Sequence of chain 1.A:
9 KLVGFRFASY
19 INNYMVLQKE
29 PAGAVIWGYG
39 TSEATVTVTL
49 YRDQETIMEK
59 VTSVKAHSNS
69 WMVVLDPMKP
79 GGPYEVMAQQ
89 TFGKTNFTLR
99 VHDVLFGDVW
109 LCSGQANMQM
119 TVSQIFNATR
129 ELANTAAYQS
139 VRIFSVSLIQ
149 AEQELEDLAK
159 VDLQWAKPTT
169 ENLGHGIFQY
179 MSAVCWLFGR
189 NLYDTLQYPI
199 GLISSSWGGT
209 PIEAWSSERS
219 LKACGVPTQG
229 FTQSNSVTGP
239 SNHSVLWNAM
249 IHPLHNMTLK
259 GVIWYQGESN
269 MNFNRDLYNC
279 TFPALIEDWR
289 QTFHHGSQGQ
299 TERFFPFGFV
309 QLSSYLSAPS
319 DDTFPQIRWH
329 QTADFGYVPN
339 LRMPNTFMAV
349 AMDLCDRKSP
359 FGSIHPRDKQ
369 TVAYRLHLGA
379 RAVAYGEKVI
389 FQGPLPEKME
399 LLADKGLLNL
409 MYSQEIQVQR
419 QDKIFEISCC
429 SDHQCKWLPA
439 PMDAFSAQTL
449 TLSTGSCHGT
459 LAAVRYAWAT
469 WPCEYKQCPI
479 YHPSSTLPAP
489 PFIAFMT

Binding-site contacts:
Ligand atom N2 contacts residue ARG128 of chain 1.A at 4.2 Å.
Ligand atom C6 contacts residue GLU129 of chain 1.A at 3.7 Å.
Ligand atom N2 contacts residue ASN125 of chain 1.A at 2.8 Å (h-bond).
Ligand atom C5 contacts residue ARG128 of chain 1.A at 3.7 Å.
Ligand atom C1 contacts residue ARG128 of chain 1.A at 3.6 Å.
Ligand atom C8 contacts residue ASN125 of chain 1.A at 4.2 Å.
Ligand atom C1 contacts residue GLU129 of chain 1.A at 3.6 Å.
Ligand atom O5 contacts residue ASN125 of chain 1.A at 2.3 Å (h-bond).
Ligand atom O6 contacts residue ASN132 of chain 1.A at 2.9 Å (h-bond).
Ligand atom O3 contacts residue ARG128 of chain 1.A at 4.5 Å.
Ligand atom C3 contacts residue ASN125 of chain 1.A at 3.7 Å.
Ligand atom C4 contacts residue ASN125 of chain 1.A at 4.2 Å.
Ligand atom C5 contacts residue ASN125 of chain 1.A at 3.6 Å.
Ligand atom C2 contacts residue ARG128 of chain 1.A at 4.4 Å.
Ligand atom C2 contacts residue ASN125 of chain 1.A at 2.4 Å.
Ligand atom C4 contacts residue ARG128 of chain 1.A at 4.2 Å.
Ligand atom C5 contacts residue GLU129 of chain 1.A at 4.1 Å.
Ligand atom O7 contacts residue GLU129 of chain 1.A at 3.7 Å.
Ligand atom O6 contacts residue ARG188 of chain 1.A at 3.4 Å (salt-bridge).
Ligand atom C1 contacts residue ASN125 of chain 1.A at 1.4 Å.
Ligand atom C6 contacts residue ASN132 of chain 1.A at 3.6 Å.
Ligand atom O6 contacts residue GLU129 of chain 1.A at 2.8 Å (salt-bridge).
Ligand atom N2 contacts residue ASN132 of chain 1.A at 3.9 Å.
Ligand atom O7 contacts residue GLN368 of chain 1.A at 4.2 Å.
Ligand atom C7 contacts residue ASN125 of chain 1.A at 2.9 Å.
Ligand atom O7 contacts residue ASN125 of chain 1.A at 2.7 Å (h-bond).
Ligand atom O5 contacts residue GLU129 of chain 1.A at 3.2 Å.
Ligand atom C8 contacts residue ASN132 of chain 1.A at 4.1 Å.
Ligand atom O4 contacts residue ARG128 of chain 1.A at 4.0 Å.
Ligand atom O5 contacts residue ARG128 of chain 1.A at 3.5 Å.
Ligand atom C6 contacts residue ARG128 of chain 1.A at 3.4 Å.
Ligand atom C2 contacts residue GLU129 of chain 1.A at 3.9 Å.
Ligand atom O6 contacts residue ARG128 of chain 1.A at 4.3 Å.
Ligand atom C3 contacts residue ARG128 of chain 1.A at 3.7 Å.
Ligand atom C1 contacts residue ASN132 of chain 1.A at 4.3 Å.

The protein below binds the small molecule below.
Small molecule (SMILES): CC(=O)N[C@H]1[C@H](O[C@H]2[C@H](O)[C@@H](NC(C)=O)CO[C@@H]2CO)O[C@H](CO)[C@@H](O)[C@@H]1O